The small molecule below binds the protein below.
Small molecule (SMILES): CN(C)[C@@H]1C(O)=C(C(N)=O)C(=O)[C@@]2(O)C(O)=C3C(=O)c4c(O)ccc(I)c4C[C@H]3C[C@@H]12

Binding-site contacts:
Ligand atom C43 contacts residue FAD1 of chain 1.E at 3.0 Å.
Ligand atom O12 contacts residue FAD1 of chain 1.E at 2.8 Å (h-bond).
Ligand atom O21 contacts residue HIS244 of chain 1.A at 3.2 Å (h-bond).
Ligand atom C11 contacts residue GLY331 of chain 1.A at 3.8 Å.
Ligand atom O12 contacts residue ARG223 of chain 1.A at 3.6 Å.
Ligand atom O21 contacts residue PHE234 of chain 1.A at 3.8 Å.
Ligand atom C12 contacts residue FAD1 of chain 1.E at 3.4 Å.
Ligand atom O3 contacts residue GLN202 of chain 1.A at 3.0 Å (h-bond).
Ligand atom C1A contacts residue GLY331 of chain 1.A at 3.7 Å.
Ligand atom O10 contacts residue GLY331 of chain 1.A at 3.2 Å.
Ligand atom C9 contacts residue PHE329 of chain 1.A at 3.6 Å (hydrophobic).
Ligand atom C41 contacts residue PRO328 of chain 1.A at 3.5 Å (hydrophobic).
Ligand atom N21 contacts residue ALA235 of chain 1.A at 3.8 Å.
Ligand atom O11 contacts residue GLY331 of chain 1.A at 3.6 Å.
Ligand atom C42 contacts residue PHE329 of chain 1.A at 3.5 Å (hydrophobic).
Ligand atom C6 contacts residue PHE234 of chain 1.A at 3.6 Å (hydrophobic).
Ligand atom C10 contacts residue ALA330 of chain 1.A at 3.8 Å (hydrophobic).
Ligand atom C6 contacts residue PHE329 of chain 1.A at 3.8 Å (hydrophobic).
Ligand atom C3 contacts residue PHE234 of chain 1.A at 3.7 Å (hydrophobic).
Ligand atom C1A contacts residue PHE329 of chain 1.A at 3.7 Å (hydrophobic).
Ligand atom C2 contacts residue PHE234 of chain 1.A at 3.7 Å (hydrophobic).
Ligand atom C42 contacts residue ASN200 of chain 1.A at 3.7 Å.
Ligand atom I7 contacts residue MET385 of chain 1.A at 2.8 Å.
Ligand atom C8 contacts residue PHE329 of chain 1.A at 3.1 Å (hydrophobic).
Ligand atom C5 contacts residue PRO328 of chain 1.A at 3.8 Å (hydrophobic).
Ligand atom O10 contacts residue ALA330 of chain 1.A at 3.8 Å.
Ligand atom C43 contacts residue PRO328 of chain 1.A at 3.7 Å (hydrophobic).
Ligand atom C61 contacts residue PHE329 of chain 1.A at 3.1 Å (hydrophobic).
Ligand atom O1 contacts residue ARG223 of chain 1.A at 3.0 Å (salt-bridge).
Ligand atom C10 contacts residue GLY331 of chain 1.A at 3.4 Å.
Ligand atom C1C contacts residue FAD1 of chain 1.E at 3.7 Å.
Ligand atom C4 contacts residue PHE234 of chain 1.A at 3.7 Å (hydrophobic).
Ligand atom I7 contacts residue PHE329 of chain 1.A at 3.3 Å.
Ligand atom C5A contacts residue PRO328 of chain 1.A at 3.4 Å (hydrophobic).
Ligand atom O3 contacts residue GLY246 of chain 1.A at 3.4 Å.
Ligand atom C5 contacts residue PHE234 of chain 1.A at 3.5 Å (hydrophobic).
Ligand atom N21 contacts residue ASN236 of chain 1.A at 3.8 Å.
Ligand atom O1C contacts residue FAD1 of chain 1.E at 2.8 Å (h-bond).
Ligand atom C42 contacts residue SER248 of chain 1.A at 3.6 Å.
Ligand atom C7 contacts residue PHE329 of chain 1.A at 2.8 Å (hydrophobic).

Sequence of chain 1.A:
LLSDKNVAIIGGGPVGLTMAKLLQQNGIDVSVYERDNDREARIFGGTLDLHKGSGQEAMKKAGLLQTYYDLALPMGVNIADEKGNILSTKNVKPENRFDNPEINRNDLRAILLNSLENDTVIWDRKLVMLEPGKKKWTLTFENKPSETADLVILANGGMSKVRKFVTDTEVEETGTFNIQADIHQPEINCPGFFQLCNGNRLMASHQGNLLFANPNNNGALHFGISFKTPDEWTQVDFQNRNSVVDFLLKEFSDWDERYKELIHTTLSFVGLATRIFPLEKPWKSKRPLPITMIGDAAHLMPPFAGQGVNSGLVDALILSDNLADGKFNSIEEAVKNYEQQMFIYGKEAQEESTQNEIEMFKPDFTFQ